This protein binds this small molecule.
Small molecule (SMILES): CC(=O)N[C@@H]1[C@@H](O)[C@H](O)[C@@H](CO)O[C@H]1O

Sequence of chain 1.B:
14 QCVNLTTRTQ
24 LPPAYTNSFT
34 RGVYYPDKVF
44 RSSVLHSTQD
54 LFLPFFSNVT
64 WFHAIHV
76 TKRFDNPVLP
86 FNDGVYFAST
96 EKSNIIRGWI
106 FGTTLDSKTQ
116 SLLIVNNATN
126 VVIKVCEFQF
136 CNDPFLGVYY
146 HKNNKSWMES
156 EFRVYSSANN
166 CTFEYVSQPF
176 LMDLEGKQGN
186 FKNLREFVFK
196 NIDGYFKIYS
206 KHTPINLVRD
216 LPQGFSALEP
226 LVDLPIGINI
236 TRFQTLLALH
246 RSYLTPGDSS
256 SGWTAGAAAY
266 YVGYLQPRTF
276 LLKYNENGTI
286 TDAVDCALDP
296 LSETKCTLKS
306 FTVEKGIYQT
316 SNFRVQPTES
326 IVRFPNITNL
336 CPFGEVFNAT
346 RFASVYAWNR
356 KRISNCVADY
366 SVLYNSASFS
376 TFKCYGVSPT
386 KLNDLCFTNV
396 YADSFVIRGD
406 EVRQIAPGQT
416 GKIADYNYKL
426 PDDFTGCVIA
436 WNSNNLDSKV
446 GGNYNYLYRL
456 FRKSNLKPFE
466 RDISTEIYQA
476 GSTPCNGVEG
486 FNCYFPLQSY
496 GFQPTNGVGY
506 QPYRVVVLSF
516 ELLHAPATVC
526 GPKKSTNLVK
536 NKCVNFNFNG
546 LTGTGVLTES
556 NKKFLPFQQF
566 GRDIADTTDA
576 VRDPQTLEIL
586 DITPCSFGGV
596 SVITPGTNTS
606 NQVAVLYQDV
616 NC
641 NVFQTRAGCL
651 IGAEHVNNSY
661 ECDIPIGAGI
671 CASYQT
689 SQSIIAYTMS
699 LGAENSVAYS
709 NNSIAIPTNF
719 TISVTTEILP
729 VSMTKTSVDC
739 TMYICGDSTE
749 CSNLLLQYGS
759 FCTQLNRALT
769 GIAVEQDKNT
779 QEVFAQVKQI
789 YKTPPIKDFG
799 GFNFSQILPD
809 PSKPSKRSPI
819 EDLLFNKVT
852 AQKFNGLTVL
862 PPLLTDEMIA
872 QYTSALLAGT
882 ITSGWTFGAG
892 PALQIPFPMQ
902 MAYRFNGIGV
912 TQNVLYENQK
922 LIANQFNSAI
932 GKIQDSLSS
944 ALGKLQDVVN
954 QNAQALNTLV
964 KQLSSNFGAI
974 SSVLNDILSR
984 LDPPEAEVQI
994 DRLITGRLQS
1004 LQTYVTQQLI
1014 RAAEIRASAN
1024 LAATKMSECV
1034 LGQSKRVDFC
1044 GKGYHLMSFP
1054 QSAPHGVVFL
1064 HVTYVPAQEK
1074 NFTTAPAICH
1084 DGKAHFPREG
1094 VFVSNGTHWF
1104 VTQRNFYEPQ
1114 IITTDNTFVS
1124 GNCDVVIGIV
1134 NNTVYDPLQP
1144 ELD

Binding-site contacts:
Ligand atom O7 contacts residue ASN709 of chain 1.B at 3.8 Å.
Ligand atom O5 contacts residue ASN709 of chain 1.B at 2.4 Å (h-bond).
Ligand atom C3 contacts residue ASN709 of chain 1.B at 3.8 Å.
Ligand atom C7 contacts residue ASN709 of chain 1.B at 3.5 Å.
Ligand atom C8 contacts residue ASN710 of chain 1.B at 3.9 Å.
Ligand atom O5 contacts residue ASP796 of chain 1.C at 3.9 Å.
Ligand atom N2 contacts residue ASN709 of chain 1.B at 2.9 Å (h-bond).
Ligand atom C4 contacts residue ASN709 of chain 1.B at 4.2 Å.
Ligand atom C5 contacts residue ASN709 of chain 1.B at 3.7 Å.
Ligand atom C1 contacts residue ASN709 of chain 1.B at 1.4 Å.
Ligand atom O6 contacts residue ASP796 of chain 1.C at 4.1 Å.
Ligand atom C2 contacts residue ASN709 of chain 1.B at 2.5 Å.

Sequence of chain 1.C:
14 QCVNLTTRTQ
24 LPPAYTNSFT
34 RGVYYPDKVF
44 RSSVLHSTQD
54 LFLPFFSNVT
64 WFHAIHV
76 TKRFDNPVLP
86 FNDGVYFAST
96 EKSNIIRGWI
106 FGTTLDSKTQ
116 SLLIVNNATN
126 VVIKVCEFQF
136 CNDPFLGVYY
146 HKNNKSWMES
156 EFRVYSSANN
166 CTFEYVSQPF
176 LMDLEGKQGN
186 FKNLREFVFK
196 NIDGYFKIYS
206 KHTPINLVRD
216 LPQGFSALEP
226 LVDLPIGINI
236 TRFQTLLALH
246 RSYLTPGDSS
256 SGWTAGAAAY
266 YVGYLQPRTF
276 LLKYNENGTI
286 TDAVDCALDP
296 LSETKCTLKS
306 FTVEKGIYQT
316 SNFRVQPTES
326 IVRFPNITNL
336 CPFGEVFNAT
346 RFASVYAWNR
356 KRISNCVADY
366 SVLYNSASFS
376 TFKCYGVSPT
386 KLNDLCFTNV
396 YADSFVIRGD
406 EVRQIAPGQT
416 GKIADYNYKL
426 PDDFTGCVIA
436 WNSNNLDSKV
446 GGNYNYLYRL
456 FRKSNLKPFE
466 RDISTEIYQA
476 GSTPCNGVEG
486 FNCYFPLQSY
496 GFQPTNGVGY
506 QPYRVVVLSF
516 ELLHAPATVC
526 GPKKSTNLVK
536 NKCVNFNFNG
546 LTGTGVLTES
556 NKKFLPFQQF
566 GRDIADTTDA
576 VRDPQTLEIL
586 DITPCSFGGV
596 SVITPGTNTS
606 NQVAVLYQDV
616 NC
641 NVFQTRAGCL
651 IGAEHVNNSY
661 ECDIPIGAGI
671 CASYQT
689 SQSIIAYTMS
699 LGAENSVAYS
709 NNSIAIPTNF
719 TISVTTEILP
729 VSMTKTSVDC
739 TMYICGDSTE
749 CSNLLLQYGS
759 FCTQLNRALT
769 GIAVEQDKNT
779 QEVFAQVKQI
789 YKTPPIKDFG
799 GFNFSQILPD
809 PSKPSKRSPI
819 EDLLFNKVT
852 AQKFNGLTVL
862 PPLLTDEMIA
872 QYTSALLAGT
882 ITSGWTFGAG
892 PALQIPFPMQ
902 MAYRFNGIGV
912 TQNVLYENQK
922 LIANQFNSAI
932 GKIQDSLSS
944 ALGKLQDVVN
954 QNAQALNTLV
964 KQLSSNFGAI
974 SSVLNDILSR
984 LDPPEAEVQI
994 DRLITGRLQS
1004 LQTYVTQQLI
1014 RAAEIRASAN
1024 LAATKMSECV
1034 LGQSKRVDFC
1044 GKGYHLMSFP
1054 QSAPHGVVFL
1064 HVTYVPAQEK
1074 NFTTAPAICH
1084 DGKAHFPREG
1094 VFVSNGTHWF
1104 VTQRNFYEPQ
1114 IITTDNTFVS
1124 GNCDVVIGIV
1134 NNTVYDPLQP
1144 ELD